Binding-site contacts:
Ligand atom CG contacts residue PHE896 of chain 20.T at 3.4 Å (hydrophobic).
Ligand atom N contacts residue ARG649 of chain 20.T at 3.8 Å.
Ligand atom CG contacts residue GLU894 of chain 20.T at 3.8 Å.
Ligand atom CB contacts residue TYR619 of chain 20.T at 3.1 Å (hydrophobic).
Ligand atom C contacts residue ASN617 of chain 20.T at 4.2 Å.
Ligand atom CD2 contacts residue GLU894 of chain 20.T at 4.2 Å.
Ligand atom CA contacts residue TYR619 of chain 20.T at 3.8 Å (hydrophobic).
Ligand atom CD2 contacts residue ARG845 of chain 20.T at 3.8 Å.
Ligand atom CB contacts residue CYS621 of chain 20.T at 3.7 Å (hydrophobic).
Ligand atom N contacts residue TYR619 of chain 20.T at 3.7 Å.
Ligand atom O contacts residue ARG649 of chain 20.T at 3.2 Å (salt-bridge).
Ligand atom CA contacts residue CYS621 of chain 20.T at 3.1 Å (hydrophobic).
Ligand atom CA contacts residue TYR619 of chain 20.T at 3.6 Å (hydrophobic).
Ligand atom CD contacts residue ASN617 of chain 20.T at 2.8 Å.
Ligand atom CG contacts residue ASN617 of chain 20.T at 3.6 Å.
Ligand atom CG contacts residue ARG46 of chain 20.V at 3.7 Å.
Ligand atom N contacts residue TYR619 of chain 20.T at 3.4 Å.
Ligand atom CB contacts residue PHE896 of chain 20.T at 3.9 Å (hydrophobic).
Ligand atom ND1 contacts residue GLU894 of chain 20.T at 3.9 Å.
Ligand atom C contacts residue ARG649 of chain 20.T at 3.8 Å.
Ligand atom CB contacts residue ARG649 of chain 20.T at 3.6 Å.
Ligand atom C contacts residue TYR619 of chain 20.T at 3.4 Å (hydrophobic).
Ligand atom CD contacts residue CYS621 of chain 20.T at 4.2 Å (hydrophobic).
Ligand atom O contacts residue TYR619 of chain 20.T at 3.9 Å.
Ligand atom CB contacts residue TYR619 of chain 20.T at 4.0 Å (hydrophobic).
Ligand atom CB contacts residue GLU894 of chain 20.T at 4.2 Å.
Ligand atom CA contacts residue ARG649 of chain 20.T at 4.0 Å.
Ligand atom N contacts residue CYS621 of chain 20.T at 3.2 Å (h-bond).
Ligand atom N contacts residue ASP618 of chain 20.T at 3.5 Å (salt-bridge).
Ligand atom N contacts residue ASN617 of chain 20.T at 2.8 Å (h-bond).
Ligand atom O contacts residue ARG845 of chain 20.T at 4.2 Å.
Ligand atom CE1 contacts residue LEU348 of chain 20.T at 4.0 Å (hydrophobic).
Ligand atom CA contacts residue ARG649 of chain 20.T at 3.9 Å.
Ligand atom CE1 contacts residue GLU894 of chain 20.T at 4.3 Å.
Ligand atom ND1 contacts residue LEU348 of chain 20.T at 4.2 Å.
Ligand atom CA contacts residue ASN617 of chain 20.T at 4.2 Å.
Ligand atom CB contacts residue ARG649 of chain 20.T at 3.8 Å.
Ligand atom CE1 contacts residue MET843 of chain 20.T at 4.1 Å (hydrophobic).
Ligand atom CD contacts residue ARG46 of chain 20.V at 3.9 Å.
Ligand atom C contacts residue ARG649 of chain 20.T at 4.2 Å.

This protein binds this small molecule.
Small molecule (SMILES): NC(N)=NCCC[C@H](NC(=O)[C@@H]1CCCN1)C(=O)N[C@H](C=O)CC1=NC=NC1

Sequence of chain 20.V:
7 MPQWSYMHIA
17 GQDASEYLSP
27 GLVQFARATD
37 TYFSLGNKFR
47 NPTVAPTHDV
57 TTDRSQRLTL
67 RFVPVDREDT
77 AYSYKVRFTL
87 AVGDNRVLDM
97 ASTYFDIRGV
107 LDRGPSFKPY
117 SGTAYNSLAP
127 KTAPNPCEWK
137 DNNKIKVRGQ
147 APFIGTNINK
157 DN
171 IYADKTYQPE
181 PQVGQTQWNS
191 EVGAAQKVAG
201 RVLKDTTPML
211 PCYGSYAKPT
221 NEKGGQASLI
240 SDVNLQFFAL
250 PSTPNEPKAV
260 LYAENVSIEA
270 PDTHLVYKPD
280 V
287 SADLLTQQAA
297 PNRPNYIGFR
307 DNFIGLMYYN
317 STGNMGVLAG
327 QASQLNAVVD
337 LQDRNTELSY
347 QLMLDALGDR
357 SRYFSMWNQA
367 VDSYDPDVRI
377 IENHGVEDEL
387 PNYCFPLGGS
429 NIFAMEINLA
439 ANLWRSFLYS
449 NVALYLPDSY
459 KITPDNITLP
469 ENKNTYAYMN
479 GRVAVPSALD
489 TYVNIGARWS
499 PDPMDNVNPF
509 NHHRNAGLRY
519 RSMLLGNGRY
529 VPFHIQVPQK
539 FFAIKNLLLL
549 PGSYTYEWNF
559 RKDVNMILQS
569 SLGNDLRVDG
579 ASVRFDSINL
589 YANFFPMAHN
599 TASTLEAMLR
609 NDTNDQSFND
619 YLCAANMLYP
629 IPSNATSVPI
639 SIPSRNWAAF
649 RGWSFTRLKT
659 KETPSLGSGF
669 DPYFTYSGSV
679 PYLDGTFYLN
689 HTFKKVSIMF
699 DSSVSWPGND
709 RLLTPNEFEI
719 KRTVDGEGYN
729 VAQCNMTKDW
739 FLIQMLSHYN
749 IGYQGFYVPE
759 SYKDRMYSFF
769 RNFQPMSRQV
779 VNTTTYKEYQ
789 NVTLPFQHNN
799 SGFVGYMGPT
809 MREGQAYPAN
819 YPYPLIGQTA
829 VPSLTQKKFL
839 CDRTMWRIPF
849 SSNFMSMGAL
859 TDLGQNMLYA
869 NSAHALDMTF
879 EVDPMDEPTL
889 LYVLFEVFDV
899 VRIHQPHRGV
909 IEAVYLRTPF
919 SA

Sequence of chain 20.T:
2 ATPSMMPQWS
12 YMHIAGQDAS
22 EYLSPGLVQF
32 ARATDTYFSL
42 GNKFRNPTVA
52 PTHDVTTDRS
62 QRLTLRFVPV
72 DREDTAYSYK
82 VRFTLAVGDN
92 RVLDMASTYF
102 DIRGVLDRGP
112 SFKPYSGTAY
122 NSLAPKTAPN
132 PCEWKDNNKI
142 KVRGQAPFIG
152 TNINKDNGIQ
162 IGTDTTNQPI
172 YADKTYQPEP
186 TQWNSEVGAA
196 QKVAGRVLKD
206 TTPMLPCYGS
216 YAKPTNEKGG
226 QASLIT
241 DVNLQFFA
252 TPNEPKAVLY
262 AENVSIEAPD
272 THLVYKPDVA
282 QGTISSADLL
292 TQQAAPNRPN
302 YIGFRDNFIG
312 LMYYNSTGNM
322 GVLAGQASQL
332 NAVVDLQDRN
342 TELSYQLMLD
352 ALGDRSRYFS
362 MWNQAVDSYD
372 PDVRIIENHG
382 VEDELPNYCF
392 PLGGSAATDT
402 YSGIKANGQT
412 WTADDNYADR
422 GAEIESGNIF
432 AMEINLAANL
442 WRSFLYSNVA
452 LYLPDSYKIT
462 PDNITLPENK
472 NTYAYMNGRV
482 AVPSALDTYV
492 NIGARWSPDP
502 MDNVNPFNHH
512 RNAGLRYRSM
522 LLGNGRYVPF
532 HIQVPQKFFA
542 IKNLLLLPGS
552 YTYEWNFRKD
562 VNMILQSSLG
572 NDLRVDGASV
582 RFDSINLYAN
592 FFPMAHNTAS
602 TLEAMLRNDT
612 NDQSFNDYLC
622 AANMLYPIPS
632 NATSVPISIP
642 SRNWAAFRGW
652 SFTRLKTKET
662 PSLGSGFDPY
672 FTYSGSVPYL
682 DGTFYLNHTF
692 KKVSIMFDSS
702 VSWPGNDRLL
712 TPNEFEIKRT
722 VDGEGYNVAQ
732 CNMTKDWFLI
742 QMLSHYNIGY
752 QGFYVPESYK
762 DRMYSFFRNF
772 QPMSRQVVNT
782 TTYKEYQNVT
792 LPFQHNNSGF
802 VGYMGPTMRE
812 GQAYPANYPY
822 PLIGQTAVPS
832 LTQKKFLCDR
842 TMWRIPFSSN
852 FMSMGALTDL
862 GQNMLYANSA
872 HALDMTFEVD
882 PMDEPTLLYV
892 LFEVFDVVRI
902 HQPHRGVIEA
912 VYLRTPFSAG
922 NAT